Binding-site contacts:
Ligand atom C2 contacts residue MET283 of chain 2.A at 4.1 Å (hydrophobic).
Ligand atom C1 contacts residue LEU439 of chain 2.A at 3.9 Å (hydrophobic).
Ligand atom OXT contacts residue ARG173 of chain 2.A at 2.9 Å (salt-bridge).
Ligand atom C33 contacts residue PHE437 of chain 2.A at 3.7 Å (hydrophobic).
Ligand atom C35 contacts residue GLN190 of chain 2.A at 3.7 Å.
Ligand atom C32 contacts residue PHE437 of chain 2.A at 3.8 Å (hydrophobic).
Ligand atom C1 contacts residue ARG173 of chain 2.A at 4.0 Å.
Ligand atom C32 contacts residue MET283 of chain 2.A at 3.7 Å (hydrophobic).
Ligand atom OXT contacts residue FMN1 of chain 2.B at 3.9 Å.
Ligand atom C35 contacts residue ILE187 of chain 2.A at 4.3 Å (hydrophobic).
Ligand atom C3 contacts residue FMN1 of chain 2.B at 3.4 Å.
Ligand atom O contacts residue MET283 of chain 2.A at 2.8 Å (h-bond).
Ligand atom C33 contacts residue FMN1 of chain 2.B at 3.6 Å.
Ligand atom C36 contacts residue LEU439 of chain 2.A at 4.0 Å (hydrophobic).
Ligand atom C36 contacts residue PHE437 of chain 2.A at 4.0 Å (hydrophobic).
Ligand atom C36 contacts residue FMN1 of chain 2.B at 3.2 Å.
Ligand atom O contacts residue GLU282 of chain 2.A at 3.1 Å.
Ligand atom OXT contacts residue LEU439 of chain 2.A at 4.1 Å.
Ligand atom C2 contacts residue FMN1 of chain 2.B at 3.8 Å.
Ligand atom C31 contacts residue LEU439 of chain 2.A at 3.9 Å (hydrophobic).
Ligand atom C33 contacts residue ILE327 of chain 2.A at 4.1 Å (hydrophobic).
Ligand atom C33 contacts residue THR395 of chain 2.A at 3.9 Å.
Ligand atom C1 contacts residue GLU282 of chain 2.A at 3.9 Å.
Ligand atom C32 contacts residue ILE327 of chain 2.A at 3.7 Å (hydrophobic).
Ligand atom C31 contacts residue PHE437 of chain 2.A at 4.0 Å (hydrophobic).
Ligand atom C34 contacts residue PHE437 of chain 2.A at 3.8 Å (hydrophobic).
Ligand atom C3 contacts residue LEU439 of chain 2.A at 3.3 Å (hydrophobic).
Ligand atom C34 contacts residue THR395 of chain 2.A at 3.9 Å.
Ligand atom C2 contacts residue LEU439 of chain 2.A at 3.7 Å (hydrophobic).
Ligand atom C31 contacts residue FMN1 of chain 2.B at 3.4 Å.
Ligand atom C35 contacts residue FMN1 of chain 2.B at 3.2 Å.
Ligand atom OXT contacts residue PHE280 of chain 2.A at 3.7 Å.
Ligand atom C35 contacts residue PHE437 of chain 2.A at 3.7 Å (hydrophobic).
Ligand atom C34 contacts residue TYR394 of chain 2.A at 4.0 Å (hydrophobic).
Ligand atom C35 contacts residue TYR394 of chain 2.A at 4.0 Å (hydrophobic).
Ligand atom OXT contacts residue GLU282 of chain 2.A at 3.8 Å.
Ligand atom C32 contacts residue FMN1 of chain 2.B at 3.6 Å.
Ligand atom C1 contacts residue MET283 of chain 2.A at 4.0 Å (hydrophobic).
Ligand atom C34 contacts residue FMN1 of chain 2.B at 3.5 Å.
Ligand atom C34 contacts residue GLN190 of chain 2.A at 3.5 Å.

A small-molecule ligand and the protein it binds are described below.
Small molecule (SMILES): O=C(O)/C=C/c1ccccc1

Sequence of chain 2.A:
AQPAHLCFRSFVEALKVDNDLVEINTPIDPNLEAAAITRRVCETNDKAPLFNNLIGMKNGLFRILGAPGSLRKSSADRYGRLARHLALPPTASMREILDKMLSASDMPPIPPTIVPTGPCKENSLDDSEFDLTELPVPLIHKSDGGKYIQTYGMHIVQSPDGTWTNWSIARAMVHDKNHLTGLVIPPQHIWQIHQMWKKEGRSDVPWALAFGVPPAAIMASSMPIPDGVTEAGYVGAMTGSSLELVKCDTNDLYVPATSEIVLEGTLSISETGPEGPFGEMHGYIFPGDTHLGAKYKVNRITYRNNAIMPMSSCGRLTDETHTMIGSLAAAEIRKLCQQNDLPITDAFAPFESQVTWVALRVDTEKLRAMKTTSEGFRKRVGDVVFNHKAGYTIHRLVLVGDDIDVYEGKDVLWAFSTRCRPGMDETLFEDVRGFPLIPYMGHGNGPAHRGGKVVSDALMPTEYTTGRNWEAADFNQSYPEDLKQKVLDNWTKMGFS